Sequence of chain 1.A:
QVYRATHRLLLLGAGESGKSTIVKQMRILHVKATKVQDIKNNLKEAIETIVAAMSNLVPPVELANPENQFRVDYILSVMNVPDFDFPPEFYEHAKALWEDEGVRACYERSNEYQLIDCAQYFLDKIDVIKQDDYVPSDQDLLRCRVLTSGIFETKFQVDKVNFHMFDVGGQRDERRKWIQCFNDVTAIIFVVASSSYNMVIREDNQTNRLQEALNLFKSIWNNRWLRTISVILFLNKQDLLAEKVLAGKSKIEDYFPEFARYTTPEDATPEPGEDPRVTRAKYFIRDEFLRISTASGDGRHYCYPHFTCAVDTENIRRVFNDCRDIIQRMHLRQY

Binding-site contacts:
Ligand atom O2' contacts residue LEU198 of chain 1.A at 2.9 Å (h-bond).
Ligand atom C5' contacts residue GLU50 of chain 1.A at 3.4 Å.
Ligand atom O1B contacts residue GLY52 of chain 1.A at 3.2 Å (h-bond).
Ligand atom O3A contacts residue SER51 of chain 1.A at 3.6 Å (h-bond).
Ligand atom O6 contacts residue ASP295 of chain 1.A at 3.6 Å (salt-bridge).
Ligand atom N7 contacts residue ALA366 of chain 1.A at 3.5 Å.
Ligand atom O3G contacts residue LYS53 of chain 1.A at 2.8 Å (salt-bridge).
Ligand atom N7 contacts residue ASN292 of chain 1.A at 3.1 Å (h-bond).
Ligand atom PG contacts residue MG1 of chain 1.C at 3.6 Å.
Ligand atom O1A contacts residue GLY52 of chain 1.A at 3.6 Å.
Ligand atom O3A contacts residue GLY52 of chain 1.A at 3.5 Å (h-bond).
Ligand atom O3' contacts residue ARG199 of chain 1.A at 2.8 Å (salt-bridge).
Ligand atom O3G contacts residue GLY49 of chain 1.A at 3.5 Å.
Ligand atom O2' contacts residue ARG199 of chain 1.A at 3.1 Å.
Ligand atom O1B contacts residue SER51 of chain 1.A at 3.1 Å (h-bond).
Ligand atom O6 contacts residue CYS365 of chain 1.A at 3.4 Å.
Ligand atom N1 contacts residue ASP295 of chain 1.A at 3.0 Å (salt-bridge).
Ligand atom O2B contacts residue LYS53 of chain 1.A at 3.4 Å.
Ligand atom O3A contacts residue GLU50 of chain 1.A at 3.2 Å.
Ligand atom O2G contacts residue THR204 of chain 1.A at 3.1 Å.
Ligand atom O6 contacts residue ASN292 of chain 1.A at 3.4 Å (h-bond).
Ligand atom O4' contacts residue ASP173 of chain 1.A at 3.4 Å.
Ligand atom O6 contacts residue ALA366 of chain 1.A at 3.2 Å (h-bond).
Ligand atom O2B contacts residue SER54 of chain 1.A at 3.0 Å (h-bond).
Ligand atom O2B contacts residue MG1 of chain 1.C at 2.5 Å.
Ligand atom O1A contacts residue SER54 of chain 1.A at 3.2 Å (h-bond).
Ligand atom O3G contacts residue GLY226 of chain 1.A at 2.7 Å (h-bond).
Ligand atom PA contacts residue THR55 of chain 1.A at 3.4 Å.
Ligand atom O1B contacts residue GLU50 of chain 1.A at 3.5 Å (salt-bridge).
Ligand atom C2' contacts residue THR55 of chain 1.A at 3.6 Å.
Ligand atom O1B contacts residue LYS53 of chain 1.A at 2.6 Å (salt-bridge).
Ligand atom N1 contacts residue VAL367 of chain 1.A at 3.6 Å.
Ligand atom N2 contacts residue LEU296 of chain 1.A at 3.4 Å.
Ligand atom C6 contacts residue LYS293 of chain 1.A at 3.4 Å.
Ligand atom O3B contacts residue GLU50 of chain 1.A at 3.0 Å (salt-bridge).
Ligand atom O6 contacts residue LYS293 of chain 1.A at 3.1 Å.
Ligand atom N2 contacts residue ASP295 of chain 1.A at 2.9 Å (salt-bridge).
Ligand atom O5' contacts residue THR55 of chain 1.A at 3.3 Å (h-bond).
Ligand atom O2G contacts residue MG1 of chain 1.C at 2.4 Å.
Ligand atom O1A contacts residue THR55 of chain 1.A at 2.5 Å (h-bond).

The protein below binds the small molecule below.
Small molecule (SMILES): Nc1nc2c(ncn2[C@@H]2O[C@H](CO[P](=O)(O)O[P](=O)(O)OP(O)(O)=S)[C@@H](O)[C@H]2O)c(=O)[nH]1